Binding-site contacts:
Ligand atom C7 contacts residue TYR1055 of chain 1.A at 3.6 Å (hydrophobic).
Ligand atom O5 contacts residue GLU992 of chain 1.A at 3.3 Å (salt-bridge).
Ligand atom C6 contacts residue ARG1271 of chain 1.A at 3.6 Å.
Ligand atom O7 contacts residue TYR1055 of chain 1.A at 3.7 Å.
Ligand atom C2 contacts residue GLU992 of chain 1.A at 4.2 Å.
Ligand atom C6 contacts residue GLU992 of chain 1.A at 4.3 Å.
Ligand atom O5 contacts residue ARG1271 of chain 1.A at 4.5 Å.
Ligand atom C4 contacts residue ASN991 of chain 1.A at 4.2 Å.
Ligand atom C7 contacts residue ASN991 of chain 1.A at 4.1 Å.
Ligand atom O7 contacts residue ALA1054 of chain 1.A at 3.9 Å.
Ligand atom C5 contacts residue GLU992 of chain 1.A at 4.3 Å.
Ligand atom C1 contacts residue GLU992 of chain 1.A at 3.8 Å.
Ligand atom C2 contacts residue ASN991 of chain 1.A at 2.5 Å.
Ligand atom O5 contacts residue ASN991 of chain 1.A at 2.4 Å (h-bond).
Ligand atom C3 contacts residue ASN991 of chain 1.A at 3.8 Å.
Ligand atom C1 contacts residue ASN991 of chain 1.A at 1.4 Å.
Ligand atom N2 contacts residue ASN991 of chain 1.A at 2.8 Å (h-bond).
Ligand atom C5 contacts residue ASN991 of chain 1.A at 3.6 Å.
Ligand atom C1 contacts residue TYR1055 of chain 1.A at 4.4 Å (hydrophobic).
Ligand atom N2 contacts residue TYR1055 of chain 1.A at 3.5 Å.
Ligand atom C2 contacts residue TYR1055 of chain 1.A at 4.4 Å (hydrophobic).
Ligand atom C8 contacts residue TYR1055 of chain 1.A at 3.6 Å (hydrophobic).

Sequence of chain 1.A:
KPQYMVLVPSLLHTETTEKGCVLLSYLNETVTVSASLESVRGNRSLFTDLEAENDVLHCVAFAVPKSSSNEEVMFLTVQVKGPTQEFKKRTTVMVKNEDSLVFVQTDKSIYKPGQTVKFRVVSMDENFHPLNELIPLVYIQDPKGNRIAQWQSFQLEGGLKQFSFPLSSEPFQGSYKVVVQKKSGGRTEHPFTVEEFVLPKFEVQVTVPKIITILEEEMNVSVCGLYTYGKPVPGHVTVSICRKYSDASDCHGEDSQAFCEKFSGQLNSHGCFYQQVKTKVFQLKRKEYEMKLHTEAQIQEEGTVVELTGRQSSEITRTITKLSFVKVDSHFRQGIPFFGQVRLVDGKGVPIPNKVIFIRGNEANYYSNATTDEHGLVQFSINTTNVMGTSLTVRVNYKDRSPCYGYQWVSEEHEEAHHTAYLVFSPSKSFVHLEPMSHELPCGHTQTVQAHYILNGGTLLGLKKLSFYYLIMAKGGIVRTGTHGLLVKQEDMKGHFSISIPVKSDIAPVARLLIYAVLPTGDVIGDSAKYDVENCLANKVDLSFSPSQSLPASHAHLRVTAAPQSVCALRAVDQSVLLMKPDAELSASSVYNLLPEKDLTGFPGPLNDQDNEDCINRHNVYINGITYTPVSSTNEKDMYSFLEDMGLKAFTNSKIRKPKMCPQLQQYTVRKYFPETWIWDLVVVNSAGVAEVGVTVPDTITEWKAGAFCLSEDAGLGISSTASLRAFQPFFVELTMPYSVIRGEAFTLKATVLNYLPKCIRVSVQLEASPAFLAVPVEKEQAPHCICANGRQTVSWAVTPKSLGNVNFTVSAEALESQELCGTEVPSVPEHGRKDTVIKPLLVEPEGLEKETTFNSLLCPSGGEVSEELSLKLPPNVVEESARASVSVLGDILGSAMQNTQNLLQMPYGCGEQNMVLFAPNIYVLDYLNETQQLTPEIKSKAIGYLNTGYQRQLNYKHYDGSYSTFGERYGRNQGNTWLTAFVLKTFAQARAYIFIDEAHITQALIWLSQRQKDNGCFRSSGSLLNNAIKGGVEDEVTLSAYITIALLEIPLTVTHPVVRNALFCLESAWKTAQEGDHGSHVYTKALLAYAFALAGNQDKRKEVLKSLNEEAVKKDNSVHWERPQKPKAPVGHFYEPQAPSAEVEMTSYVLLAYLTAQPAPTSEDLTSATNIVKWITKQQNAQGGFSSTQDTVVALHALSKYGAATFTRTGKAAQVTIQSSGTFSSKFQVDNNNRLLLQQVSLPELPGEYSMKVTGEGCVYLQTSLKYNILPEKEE

The protein below binds the small molecule below.
Small molecule (SMILES): CC(=O)N[C@H]1[C@H](O[C@H]2[C@H](O)[C@@H](NC(C)=O)CO[C@@H]2CO)O[C@H](CO)[C@@H](O)[C@@H]1O